Sequence of chain 2.A:
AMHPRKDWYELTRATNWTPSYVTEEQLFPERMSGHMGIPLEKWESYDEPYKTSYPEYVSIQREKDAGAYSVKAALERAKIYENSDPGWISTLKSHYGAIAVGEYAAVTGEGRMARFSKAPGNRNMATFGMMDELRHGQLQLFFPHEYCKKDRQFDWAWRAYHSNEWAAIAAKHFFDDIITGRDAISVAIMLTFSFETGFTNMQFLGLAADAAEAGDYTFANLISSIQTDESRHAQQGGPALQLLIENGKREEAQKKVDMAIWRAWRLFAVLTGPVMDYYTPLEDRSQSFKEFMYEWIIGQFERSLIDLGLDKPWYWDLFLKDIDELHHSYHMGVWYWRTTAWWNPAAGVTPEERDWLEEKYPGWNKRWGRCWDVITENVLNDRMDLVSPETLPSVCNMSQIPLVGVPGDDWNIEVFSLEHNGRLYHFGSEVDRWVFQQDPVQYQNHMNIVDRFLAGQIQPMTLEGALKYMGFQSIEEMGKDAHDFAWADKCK

A protein and the small-molecule ligand that binds it are described below.
Small molecule (SMILES): Oc1ccc(Br)cc1

Binding-site contacts:
Ligand atom C3 contacts residue PRO393 of chain 2.A at 3.8 Å (hydrophobic).
Ligand atom C2 contacts residue GLY333 of chain 2.A at 3.4 Å.
Ligand atom C3 contacts residue GLY333 of chain 2.A at 3.3 Å.
Ligand atom C1 contacts residue GLY333 of chain 2.A at 3.6 Å.
Ligand atom C2 contacts residue TRP337 of chain 2.A at 3.7 Å (hydrophobic).
Ligand atom O1 contacts residue TRP166 of chain 2.A at 3.3 Å (h-bond).
Ligand atom C1 contacts residue PRO402 of chain 2.A at 4.1 Å (hydrophobic).
Ligand atom C1 contacts residue TRP166 of chain 2.A at 4.1 Å (hydrophobic).
Ligand atom C5 contacts residue TYR330 of chain 2.A at 4.1 Å (hydrophobic).
Ligand atom C3 contacts residue PRO402 of chain 2.A at 3.2 Å (hydrophobic).
Ligand atom C6 contacts residue PRO402 of chain 2.A at 4.0 Å (hydrophobic).
Ligand atom O1 contacts residue GLY333 of chain 2.A at 4.2 Å.
Ligand atom C5 contacts residue TRP166 of chain 2.A at 4.3 Å (hydrophobic).
Ligand atom BR4 contacts residue PRO402 of chain 2.A at 3.6 Å.
Ligand atom C4 contacts residue PRO402 of chain 2.A at 3.2 Å (hydrophobic).
Ligand atom C6 contacts residue GLY333 of chain 2.A at 3.9 Å.
Ligand atom C3 contacts residue TRP337 of chain 2.A at 4.0 Å (hydrophobic).
Ligand atom BR4 contacts residue SER329 of chain 2.A at 3.9 Å.
Ligand atom C4 contacts residue VAL334 of chain 2.A at 3.8 Å (hydrophobic).
Ligand atom C4 contacts residue GLY333 of chain 2.A at 3.3 Å.
Ligand atom O1 contacts residue TRP337 of chain 2.A at 3.4 Å.
Ligand atom C3 contacts residue VAL334 of chain 2.A at 4.2 Å (hydrophobic).
Ligand atom C6 contacts residue VAL334 of chain 2.A at 3.7 Å (hydrophobic).
Ligand atom BR4 contacts residue GLY333 of chain 2.A at 3.6 Å.
Ligand atom C1 contacts residue VAL334 of chain 2.A at 4.1 Å (hydrophobic).
Ligand atom BR4 contacts residue VAL404 of chain 2.A at 3.5 Å.
Ligand atom C5 contacts residue VAL334 of chain 2.A at 3.5 Å (hydrophobic).
Ligand atom O1 contacts residue THR340 of chain 2.A at 3.4 Å (h-bond).
Ligand atom BR4 contacts residue TYR330 of chain 2.A at 4.0 Å.
Ligand atom C4 contacts residue TYR330 of chain 2.A at 4.3 Å (hydrophobic).
Ligand atom C6 contacts residue TRP166 of chain 2.A at 3.5 Å (hydrophobic).
Ligand atom C5 contacts residue PRO402 of chain 2.A at 3.6 Å (hydrophobic).
Ligand atom C2 contacts residue PRO402 of chain 2.A at 3.7 Å (hydrophobic).
Ligand atom C2 contacts residue PRO393 of chain 2.A at 3.5 Å (hydrophobic).
Ligand atom C1 contacts residue TRP337 of chain 2.A at 3.9 Å (hydrophobic).
Ligand atom C5 contacts residue GLY333 of chain 2.A at 3.7 Å.
Ligand atom BR4 contacts residue PHE13 of chain 2.C at 3.9 Å.
Ligand atom C2 contacts residue VAL334 of chain 2.A at 4.3 Å (hydrophobic).

Sequence of chain 2.C:
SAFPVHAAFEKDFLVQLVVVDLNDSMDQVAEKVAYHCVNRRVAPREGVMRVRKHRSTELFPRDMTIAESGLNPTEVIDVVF